Sequence of chain 1.B:
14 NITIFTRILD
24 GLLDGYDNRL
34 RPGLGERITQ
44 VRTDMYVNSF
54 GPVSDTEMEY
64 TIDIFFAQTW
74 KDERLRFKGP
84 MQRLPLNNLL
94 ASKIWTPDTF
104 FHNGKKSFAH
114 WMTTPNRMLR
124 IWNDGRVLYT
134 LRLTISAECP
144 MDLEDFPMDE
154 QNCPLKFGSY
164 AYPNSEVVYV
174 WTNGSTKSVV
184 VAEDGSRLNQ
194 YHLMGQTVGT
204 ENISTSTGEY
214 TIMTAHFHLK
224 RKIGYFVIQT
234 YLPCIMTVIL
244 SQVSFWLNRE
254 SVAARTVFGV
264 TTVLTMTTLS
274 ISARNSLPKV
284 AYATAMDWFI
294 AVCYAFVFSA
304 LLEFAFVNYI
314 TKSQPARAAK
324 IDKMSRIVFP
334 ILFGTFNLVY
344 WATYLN

This protein binds this small molecule.
Small molecule (SMILES): CC(=O)N[C@@H]1[C@@H](O)[C@H](O)[C@@H](CO)O[C@H]1O

Binding-site contacts:
Ligand atom C5 contacts residue ASN205 of chain 1.B at 3.6 Å.
Ligand atom C8 contacts residue THR203 of chain 1.B at 4.1 Å.
Ligand atom C1 contacts residue ASN205 of chain 1.B at 1.4 Å.
Ligand atom C5 contacts residue ASN167 of chain 1.B at 3.8 Å.
Ligand atom C7 contacts residue ASN205 of chain 1.B at 3.4 Å.
Ligand atom C4 contacts residue ASN205 of chain 1.B at 4.2 Å.
Ligand atom C3 contacts residue ASN205 of chain 1.B at 3.8 Å.
Ligand atom C2 contacts residue ASN205 of chain 1.B at 2.4 Å.
Ligand atom O7 contacts residue ASN205 of chain 1.B at 3.6 Å.
Ligand atom O5 contacts residue ASN205 of chain 1.B at 2.3 Å (h-bond).
Ligand atom O5 contacts residue ASN167 of chain 1.B at 3.2 Å (h-bond).
Ligand atom C1 contacts residue ASN167 of chain 1.B at 3.9 Å.
Ligand atom C6 contacts residue ASN167 of chain 1.B at 3.8 Å.
Ligand atom C8 contacts residue ASN205 of chain 1.B at 4.3 Å.
Ligand atom N2 contacts residue ASN205 of chain 1.B at 2.9 Å (h-bond).
Ligand atom C8 contacts residue GLU204 of chain 1.B at 4.0 Å.